Binding-site contacts:
Ligand atom N contacts residue SER19 of chain 1.O at 4.3 Å.
Ligand atom O contacts residue PHE60 of chain 1.O at 4.0 Å.
Ligand atom CA contacts residue ILE22 of chain 1.O at 4.1 Å (hydrophobic).
Ligand atom C contacts residue SER19 of chain 1.O at 3.7 Å.
Ligand atom O contacts residue PHE23 of chain 1.O at 3.8 Å.
Ligand atom OXT contacts residue SER19 of chain 1.O at 4.1 Å.
Ligand atom CA contacts residue SER19 of chain 1.O at 4.4 Å.
Ligand atom O contacts residue SER19 of chain 1.O at 3.3 Å (h-bond).

Sequence of chain 1.O:
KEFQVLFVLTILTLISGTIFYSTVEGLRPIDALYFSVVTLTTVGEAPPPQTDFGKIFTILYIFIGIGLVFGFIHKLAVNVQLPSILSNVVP

The small molecule below binds the protein below.
Small molecule (SMILES): NCC(=O)O